This small molecule binds to this protein.
Small molecule (SMILES): CCOc1ccccc1

Binding-site contacts:
Ligand atom C4 contacts residue VAL209 of chain 3.A at 4.3 Å (hydrophobic).
Ligand atom C3 contacts residue VAL260 of chain 3.A at 4.2 Å (hydrophobic).
Ligand atom O7 contacts residue LEU307 of chain 3.A at 4.2 Å.
Ligand atom C2 contacts residue VAL260 of chain 3.A at 4.4 Å (hydrophobic).
Ligand atom C6 contacts residue ASP205 of chain 3.A at 4.3 Å.
Ligand atom C6 contacts residue LEU307 of chain 3.A at 4.4 Å (hydrophobic).
Ligand atom O7 contacts residue ASN201 of chain 3.A at 4.5 Å.
Ligand atom C8 contacts residue PHE202 of chain 3.A at 4.2 Å (hydrophobic).
Ligand atom C5 contacts residue VAL209 of chain 3.A at 4.1 Å (hydrophobic).
Ligand atom C6 contacts residue VAL209 of chain 3.A at 4.0 Å (hydrophobic).
Ligand atom C3 contacts residue PHE224 of chain 3.A at 4.3 Å (hydrophobic).
Ligand atom C9 contacts residue ASP205 of chain 3.A at 3.5 Å.
Ligand atom C2 contacts residue HIS295 of chain 3.A at 4.4 Å.
Ligand atom C8 contacts residue HIS208 of chain 3.A at 3.9 Å.
Ligand atom O7 contacts residue HIS208 of chain 3.A at 4.0 Å.
Ligand atom C5 contacts residue ASN297 of chain 3.A at 4.0 Å.
Ligand atom C2 contacts residue LEU307 of chain 3.A at 4.0 Å (hydrophobic).
Ligand atom C5 contacts residue HIS295 of chain 3.A at 4.2 Å.
Ligand atom C8 contacts residue ASN201 of chain 3.A at 3.5 Å.
Ligand atom C2 contacts residue VAL209 of chain 3.A at 4.4 Å (hydrophobic).
Ligand atom C1 contacts residue LEU307 of chain 3.A at 4.1 Å (hydrophobic).
Ligand atom C9 contacts residue PHE202 of chain 3.A at 4.0 Å (hydrophobic).
Ligand atom C1 contacts residue VAL209 of chain 3.A at 4.2 Å (hydrophobic).
Ligand atom C9 contacts residue HIS208 of chain 3.A at 3.8 Å.
Ligand atom C8 contacts residue LEU307 of chain 3.A at 4.3 Å (hydrophobic).
Ligand atom C3 contacts residue HIS295 of chain 3.A at 3.6 Å.
Ligand atom C9 contacts residue ASN201 of chain 3.A at 3.4 Å.
Ligand atom C4 contacts residue PHE224 of chain 3.A at 4.2 Å (hydrophobic).
Ligand atom C9 contacts residue ASN297 of chain 3.A at 3.9 Å.
Ligand atom C4 contacts residue HIS295 of chain 3.A at 3.6 Å.
Ligand atom C6 contacts residue ASN297 of chain 3.A at 3.9 Å.

Sequence of chain 3.A:
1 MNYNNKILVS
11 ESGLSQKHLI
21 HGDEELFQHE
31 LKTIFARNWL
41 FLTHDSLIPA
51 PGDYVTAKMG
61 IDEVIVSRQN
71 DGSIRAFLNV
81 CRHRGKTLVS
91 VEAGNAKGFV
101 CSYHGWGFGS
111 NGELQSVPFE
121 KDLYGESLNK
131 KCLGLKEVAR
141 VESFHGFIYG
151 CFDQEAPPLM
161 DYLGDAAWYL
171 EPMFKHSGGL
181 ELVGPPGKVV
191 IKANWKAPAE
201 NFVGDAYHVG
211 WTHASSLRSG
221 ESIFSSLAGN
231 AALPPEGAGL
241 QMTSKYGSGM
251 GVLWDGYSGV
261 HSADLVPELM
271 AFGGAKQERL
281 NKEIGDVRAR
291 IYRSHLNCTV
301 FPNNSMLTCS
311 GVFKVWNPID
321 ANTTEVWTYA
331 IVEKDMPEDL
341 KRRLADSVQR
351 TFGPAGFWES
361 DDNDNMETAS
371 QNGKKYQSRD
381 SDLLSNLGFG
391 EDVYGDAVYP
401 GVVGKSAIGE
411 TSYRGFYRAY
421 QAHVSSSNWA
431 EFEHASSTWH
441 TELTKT